The protein below binds the small molecule below.
Small molecule (SMILES): O=C(/C=C/c1cccnc1)NCCCCC1CCN(C(=O)c2ccccc2)CC1

Sequence of chain 1.B:
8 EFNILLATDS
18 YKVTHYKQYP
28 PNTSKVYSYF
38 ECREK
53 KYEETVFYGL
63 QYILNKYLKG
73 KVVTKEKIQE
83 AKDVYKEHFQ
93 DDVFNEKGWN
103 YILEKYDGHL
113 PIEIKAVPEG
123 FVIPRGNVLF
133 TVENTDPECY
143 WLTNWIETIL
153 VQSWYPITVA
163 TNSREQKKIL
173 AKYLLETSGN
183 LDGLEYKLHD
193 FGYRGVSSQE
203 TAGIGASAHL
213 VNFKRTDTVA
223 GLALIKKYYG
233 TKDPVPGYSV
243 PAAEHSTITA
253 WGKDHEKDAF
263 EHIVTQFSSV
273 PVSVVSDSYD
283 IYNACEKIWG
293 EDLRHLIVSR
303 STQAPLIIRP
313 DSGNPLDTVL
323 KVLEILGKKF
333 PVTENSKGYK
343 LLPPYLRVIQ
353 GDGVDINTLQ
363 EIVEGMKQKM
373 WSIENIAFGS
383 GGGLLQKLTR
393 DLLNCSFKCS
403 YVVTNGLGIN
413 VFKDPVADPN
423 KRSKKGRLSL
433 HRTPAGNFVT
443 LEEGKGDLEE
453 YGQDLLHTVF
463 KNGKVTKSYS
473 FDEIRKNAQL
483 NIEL

Sequence of chain 1.A:
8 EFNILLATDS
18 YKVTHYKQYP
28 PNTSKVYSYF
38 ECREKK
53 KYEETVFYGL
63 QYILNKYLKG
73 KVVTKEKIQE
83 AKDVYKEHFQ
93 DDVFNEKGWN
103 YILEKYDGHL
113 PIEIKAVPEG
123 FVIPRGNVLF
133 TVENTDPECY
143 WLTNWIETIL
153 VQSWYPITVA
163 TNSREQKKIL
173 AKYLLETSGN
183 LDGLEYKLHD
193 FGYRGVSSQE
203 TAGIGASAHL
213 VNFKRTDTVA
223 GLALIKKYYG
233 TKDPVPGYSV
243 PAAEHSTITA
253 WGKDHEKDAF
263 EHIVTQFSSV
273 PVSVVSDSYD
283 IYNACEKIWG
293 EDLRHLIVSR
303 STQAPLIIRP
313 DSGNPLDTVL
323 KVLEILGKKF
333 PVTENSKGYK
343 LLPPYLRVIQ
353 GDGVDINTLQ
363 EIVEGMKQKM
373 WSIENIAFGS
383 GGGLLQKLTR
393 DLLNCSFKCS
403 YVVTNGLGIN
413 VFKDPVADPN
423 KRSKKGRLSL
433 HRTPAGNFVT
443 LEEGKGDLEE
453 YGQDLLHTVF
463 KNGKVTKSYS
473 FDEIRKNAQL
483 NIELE

Binding-site contacts:
Ligand atom CAM contacts residue PHE193 of chain 1.A at 3.4 Å (hydrophobic).
Ligand atom OAA contacts residue SER275 of chain 1.A at 2.7 Å (h-bond).
Ligand atom CAP contacts residue SER275 of chain 1.A at 3.3 Å.
Ligand atom CAN contacts residue HIS191 of chain 1.A at 3.7 Å.
Ligand atom OAA contacts residue ALA244 of chain 1.A at 3.6 Å.
Ligand atom NAW contacts residue ALA244 of chain 1.A at 3.6 Å.
Ligand atom CAZ contacts residue PHE193 of chain 1.A at 3.7 Å (hydrophobic).
Ligand atom OAA contacts residue ARG311 of chain 1.A at 3.6 Å.
Ligand atom CAX contacts residue ALA244 of chain 1.A at 3.4 Å (hydrophobic).
Ligand atom CAN contacts residue VAL242 of chain 1.A at 3.4 Å (hydrophobic).
Ligand atom CAX contacts residue SER275 of chain 1.A at 3.7 Å.
Ligand atom CAH contacts residue ASP219 of chain 1.A at 3.7 Å.
Ligand atom CAI contacts residue TYR18 of chain 1.B at 3.8 Å (hydrophobic).
Ligand atom CAS contacts residue ALA379 of chain 1.A at 3.5 Å (hydrophobic).
Ligand atom CAN contacts residue ILE351 of chain 1.A at 3.8 Å (hydrophobic).
Ligand atom CAR contacts residue ARG217 of chain 1.A at 3.7 Å.
Ligand atom CAJ contacts residue ASP219 of chain 1.A at 3.3 Å.
Ligand atom CAM contacts residue ARG311 of chain 1.A at 3.6 Å.
Ligand atom CAU contacts residue ALA379 of chain 1.A at 3.8 Å (hydrophobic).
Ligand atom CAJ contacts residue TYR18 of chain 1.B at 3.6 Å (hydrophobic).
Ligand atom CBB contacts residue ILE309 of chain 1.A at 3.7 Å (hydrophobic).
Ligand atom NAV contacts residue ARG196 of chain 1.A at 3.6 Å (salt-bridge).
Ligand atom NAV contacts residue TYR18 of chain 1.B at 3.5 Å (h-bond).
Ligand atom CAJ contacts residue PHE193 of chain 1.A at 3.8 Å (hydrophobic).
Ligand atom CAG contacts residue GLY185 of chain 1.A at 3.5 Å.
Ligand atom CAC contacts residue PHE193 of chain 1.A at 3.4 Å (hydrophobic).
Ligand atom CAZ contacts residue TYR18 of chain 1.B at 3.6 Å (hydrophobic).
Ligand atom CAH contacts residue TYR18 of chain 1.B at 3.5 Å (hydrophobic).
Ligand atom CAQ contacts residue ARG217 of chain 1.A at 3.8 Å.
Ligand atom OAB contacts residue ILE378 of chain 1.A at 3.4 Å (h-bond).
Ligand atom CAI contacts residue ARG196 of chain 1.A at 3.3 Å.
Ligand atom CAL contacts residue LYS189 of chain 1.A at 3.7 Å.
Ligand atom CAX contacts residue PHE193 of chain 1.A at 3.6 Å (hydrophobic).
Ligand atom CAY contacts residue LYS189 of chain 1.A at 3.6 Å.
Ligand atom CBA contacts residue LYS189 of chain 1.A at 3.6 Å.
Ligand atom OAB contacts residue ALA379 of chain 1.A at 3.5 Å.
Ligand atom CAM contacts residue TYR18 of chain 1.B at 3.7 Å (hydrophobic).
Ligand atom CAD contacts residue PHE193 of chain 1.A at 3.3 Å (hydrophobic).
Ligand atom OAB contacts residue LYS189 of chain 1.A at 2.9 Å (salt-bridge).
Ligand atom CAI contacts residue PHE193 of chain 1.A at 3.8 Å (hydrophobic).